Binding-site contacts:
Ligand atom C3 contacts residue ILE450 of chain 1.A at 3.7 Å (hydrophobic).
Ligand atom OH contacts residue THR341 of chain 1.A at 4.3 Å.
Ligand atom OH contacts residue MET471 of chain 1.A at 3.2 Å.
Ligand atom O3 contacts residue PRO394 of chain 1.A at 4.4 Å.
Ligand atom N1 contacts residue PRO403 of chain 1.A at 3.4 Å.
Ligand atom C5 contacts residue THR341 of chain 1.A at 3.7 Å.
Ligand atom C2 contacts residue ILE450 of chain 1.A at 3.7 Å (hydrophobic).
Ligand atom C3 contacts residue LEU393 of chain 1.A at 3.8 Å (hydrophobic).
Ligand atom C3 contacts residue MET471 of chain 1.A at 3.6 Å (hydrophobic).
Ligand atom O3 contacts residue GLN401 of chain 1.A at 4.2 Å.
Ligand atom C2 contacts residue TRP167 of chain 1.A at 3.6 Å (hydrophobic).
Ligand atom C4 contacts residue PRO394 of chain 1.A at 4.1 Å (hydrophobic).
Ligand atom C4 contacts residue THR341 of chain 1.A at 4.4 Å.
Ligand atom O3 contacts residue PRO403 of chain 1.A at 3.1 Å.
Ligand atom OH contacts residue NPO1 of chain 1.J at 2.7 Å (h-bond).
Ligand atom O2 contacts residue TRP167 of chain 1.A at 3.4 Å.
Ligand atom C5 contacts residue MET471 of chain 1.A at 4.1 Å (hydrophobic).
Ligand atom C5 contacts residue PRO394 of chain 1.A at 3.8 Å (hydrophobic).
Ligand atom C4 contacts residue MET471 of chain 1.A at 3.4 Å (hydrophobic).
Ligand atom C1 contacts residue TRP167 of chain 1.A at 3.6 Å (hydrophobic).
Ligand atom N1 contacts residue TRP167 of chain 1.A at 3.3 Å.
Ligand atom C6 contacts residue THR341 of chain 1.A at 3.7 Å.
Ligand atom O2 contacts residue PRO394 of chain 1.A at 4.1 Å.
Ligand atom C5 contacts residue TRP338 of chain 1.A at 3.8 Å (hydrophobic).
Ligand atom C6 contacts residue TRP338 of chain 1.A at 4.0 Å (hydrophobic).
Ligand atom OH contacts residue LEU393 of chain 1.A at 2.7 Å.
Ligand atom C6 contacts residue TRP167 of chain 1.A at 3.9 Å (hydrophobic).
Ligand atom C3 contacts residue PRO394 of chain 1.A at 4.4 Å (hydrophobic).
Ligand atom C2 contacts residue VAL396 of chain 1.A at 4.2 Å (hydrophobic).
Ligand atom C2 contacts residue PRO394 of chain 1.A at 4.1 Å (hydrophobic).
Ligand atom N1 contacts residue PRO394 of chain 1.A at 3.8 Å.
Ligand atom O3 contacts residue TRP167 of chain 1.A at 3.2 Å.
Ligand atom C4 contacts residue LEU393 of chain 1.A at 3.4 Å (hydrophobic).
Ligand atom C1 contacts residue PRO394 of chain 1.A at 3.6 Å (hydrophobic).
Ligand atom O3 contacts residue VAL396 of chain 1.A at 3.8 Å.
Ligand atom C4 contacts residue NPO1 of chain 1.J at 3.5 Å.
Ligand atom O2 contacts residue PRO403 of chain 1.A at 3.1 Å.
Ligand atom C6 contacts residue PRO394 of chain 1.A at 3.7 Å (hydrophobic).
Ligand atom C5 contacts residue NPO1 of chain 1.J at 3.4 Å.
Ligand atom C3 contacts residue TRP167 of chain 1.A at 4.2 Å (hydrophobic).

Sequence of chain 1.A:
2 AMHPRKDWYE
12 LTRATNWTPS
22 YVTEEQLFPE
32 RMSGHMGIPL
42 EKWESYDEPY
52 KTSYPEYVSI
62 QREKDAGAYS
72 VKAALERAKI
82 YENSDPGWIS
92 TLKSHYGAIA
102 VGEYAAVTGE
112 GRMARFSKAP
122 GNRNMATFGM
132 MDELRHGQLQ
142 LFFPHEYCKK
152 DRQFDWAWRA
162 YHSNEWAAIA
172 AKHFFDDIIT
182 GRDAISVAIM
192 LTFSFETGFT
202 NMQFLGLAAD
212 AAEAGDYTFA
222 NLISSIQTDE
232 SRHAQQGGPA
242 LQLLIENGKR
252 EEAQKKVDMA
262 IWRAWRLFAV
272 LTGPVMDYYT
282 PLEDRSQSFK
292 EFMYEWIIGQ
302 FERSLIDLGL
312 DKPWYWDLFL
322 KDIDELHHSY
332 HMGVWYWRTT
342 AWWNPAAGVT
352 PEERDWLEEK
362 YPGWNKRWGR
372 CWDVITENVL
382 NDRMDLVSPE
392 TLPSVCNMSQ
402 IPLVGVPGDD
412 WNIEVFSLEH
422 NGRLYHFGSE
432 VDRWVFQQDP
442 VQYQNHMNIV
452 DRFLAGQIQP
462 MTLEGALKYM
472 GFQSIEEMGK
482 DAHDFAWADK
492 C

This protein binds this small molecule.
Small molecule (SMILES): O=[N+]([O-])c1ccc(O)cc1